Binding-site contacts:
Ligand atom OA1 contacts residue ASN246 of chain 4.B at 2.9 Å (h-bond).
Ligand atom OA1 contacts residue HIS244 of chain 4.B at 3.7 Å.
Ligand atom OA1 contacts residue HIS197 of chain 4.B at 3.3 Å (h-bond).
Ligand atom CA1 contacts residue ASN246 of chain 4.B at 3.3 Å.
Ligand atom OA2 contacts residue HIS149 of chain 4.B at 4.0 Å.
Ligand atom CA1 contacts residue HIS244 of chain 4.B at 3.3 Å.
Ligand atom CB3 contacts residue HIS244 of chain 4.B at 4.0 Å.
Ligand atom OA2 contacts residue TYR253 of chain 4.B at 3.1 Å (h-bond).
Ligand atom OA2 contacts residue PHE189 of chain 4.B at 4.0 Å.
Ligand atom OA2 contacts residue HIS212 of chain 4.B at 4.0 Å.
Ligand atom CA1 contacts residue PHE189 of chain 4.B at 3.7 Å (hydrophobic).
Ligand atom CA6 contacts residue ASN246 of chain 4.B at 2.9 Å.
Ligand atom OA2 contacts residue HIS244 of chain 4.B at 4.0 Å.
Ligand atom CA5 contacts residue ASP281 of chain 4.B at 4.2 Å.
Ligand atom CA4 contacts residue HIS244 of chain 4.B at 3.2 Å.
Ligand atom CA4 contacts residue PHE189 of chain 4.B at 4.2 Å (hydrophobic).
Ligand atom CA3 contacts residue HIS244 of chain 4.B at 3.4 Å.
Ligand atom OA1 contacts residue ASP247 of chain 4.B at 3.1 Å (salt-bridge).
Ligand atom CA2 contacts residue PHE189 of chain 4.B at 3.8 Å (hydrophobic).
Ligand atom CA6 contacts residue HIS244 of chain 4.B at 3.0 Å.
Ligand atom CA2 contacts residue FE1 of chain 4.I at 3.5 Å.
Ligand atom CA3 contacts residue TYR253 of chain 4.B at 3.7 Å (hydrophobic).
Ligand atom CB3 contacts residue LEU294 of chain 4.B at 4.3 Å (hydrophobic).
Ligand atom CA2 contacts residue TYR253 of chain 4.B at 3.5 Å (hydrophobic).
Ligand atom OA1 contacts residue PHE189 of chain 4.B at 3.9 Å.
Ligand atom CA6 contacts residue TYR175 of chain 4.B at 3.5 Å (hydrophobic).
Ligand atom CA1 contacts residue HIS197 of chain 4.B at 4.3 Å.
Ligand atom CB3 contacts residue ILE151 of chain 4.B at 4.2 Å (hydrophobic).
Ligand atom OA1 contacts residue FE1 of chain 4.I at 4.3 Å.
Ligand atom CB3 contacts residue TYR253 of chain 4.B at 3.4 Å (hydrophobic).
Ligand atom CA1 contacts residue ASP247 of chain 4.B at 4.3 Å.
Ligand atom CA3 contacts residue PHE189 of chain 4.B at 4.2 Å (hydrophobic).
Ligand atom CA2 contacts residue HIS244 of chain 4.B at 3.5 Å.
Ligand atom CA5 contacts residue HIS244 of chain 4.B at 2.9 Å.
Ligand atom CA6 contacts residue PHE189 of chain 4.B at 4.1 Å (hydrophobic).
Ligand atom CA5 contacts residue TYR175 of chain 4.B at 3.3 Å (hydrophobic).
Ligand atom OA2 contacts residue HIS197 of chain 4.B at 4.1 Å.
Ligand atom OA2 contacts residue FE1 of chain 4.I at 2.2 Å.
Ligand atom CA5 contacts residue PHE189 of chain 4.B at 4.2 Å (hydrophobic).
Ligand atom CA5 contacts residue ASN246 of chain 4.B at 4.1 Å.

Sequence of chain 4.B:
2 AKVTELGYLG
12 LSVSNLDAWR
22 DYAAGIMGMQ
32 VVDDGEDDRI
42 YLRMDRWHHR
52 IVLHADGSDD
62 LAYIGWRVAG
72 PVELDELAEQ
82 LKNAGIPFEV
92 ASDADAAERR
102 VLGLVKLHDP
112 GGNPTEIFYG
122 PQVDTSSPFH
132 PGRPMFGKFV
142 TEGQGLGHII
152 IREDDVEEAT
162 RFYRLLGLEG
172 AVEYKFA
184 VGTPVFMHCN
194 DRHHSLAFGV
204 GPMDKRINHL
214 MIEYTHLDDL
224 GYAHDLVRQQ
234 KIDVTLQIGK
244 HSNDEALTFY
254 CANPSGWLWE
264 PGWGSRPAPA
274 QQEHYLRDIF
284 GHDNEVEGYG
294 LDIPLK

A small-molecule ligand and the protein it binds are described below.
Small molecule (SMILES): Cc1cccc(O)c1O